Sequence of chain 1.GB:
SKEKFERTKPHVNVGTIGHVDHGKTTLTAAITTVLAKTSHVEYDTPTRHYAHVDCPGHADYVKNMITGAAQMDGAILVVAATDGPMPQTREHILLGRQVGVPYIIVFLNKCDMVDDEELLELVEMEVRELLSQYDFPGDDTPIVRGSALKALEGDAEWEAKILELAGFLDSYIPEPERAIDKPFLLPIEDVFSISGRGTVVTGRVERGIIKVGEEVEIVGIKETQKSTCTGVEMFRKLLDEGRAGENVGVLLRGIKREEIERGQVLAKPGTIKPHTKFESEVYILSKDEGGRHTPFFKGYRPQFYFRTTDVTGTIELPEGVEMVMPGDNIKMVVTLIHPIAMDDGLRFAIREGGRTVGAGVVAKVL

Binding-site contacts:
Ligand atom CB contacts residue PHE261 of chain 1.GB at 3.2 Å (hydrophobic).
Ligand atom N contacts residue PHE261 of chain 1.GB at 3.7 Å.
Ligand atom N contacts residue VAL274 of chain 1.GB at 4.2 Å.
Ligand atom CG contacts residue HIS66 of chain 1.GB at 4.0 Å.
Ligand atom CA contacts residue THR228 of chain 1.GB at 4.1 Å.
Ligand atom CE1 contacts residue HIS66 of chain 1.GB at 3.9 Å.
Ligand atom CD2 contacts residue HIS66 of chain 1.GB at 3.9 Å.
Ligand atom O contacts residue MET260 of chain 1.GB at 4.3 Å.
Ligand atom CE2 contacts residue HIS66 of chain 1.GB at 3.8 Å.
Ligand atom N contacts residue GLU259 of chain 1.GB at 4.2 Å.
Ligand atom CG contacts residue PHE261 of chain 1.GB at 3.8 Å (hydrophobic).
Ligand atom C contacts residue PHE261 of chain 1.GB at 3.9 Å (hydrophobic).
Ligand atom CZ contacts residue THR64 of chain 1.GB at 4.2 Å.
Ligand atom O contacts residue ARG262 of chain 1.GB at 4.0 Å.
Ligand atom N contacts residue MET260 of chain 1.GB at 4.0 Å.
Ligand atom CD1 contacts residue HIS66 of chain 1.GB at 4.0 Å.
Ligand atom CD1 contacts residue THR228 of chain 1.GB at 4.2 Å.
Ligand atom O contacts residue PHE261 of chain 1.GB at 3.1 Å.
Ligand atom CE1 contacts residue PHE218 of chain 1.GB at 3.6 Å (hydrophobic).
Ligand atom CD2 contacts residue PHE261 of chain 1.GB at 3.4 Å (hydrophobic).
Ligand atom N contacts residue ASN273 of chain 1.GB at 4.2 Å.
Ligand atom CZ contacts residue HIS66 of chain 1.GB at 3.8 Å.
Ligand atom N contacts residue GLY275 of chain 1.GB at 4.3 Å.
Ligand atom CE1 contacts residue ASP216 of chain 1.GB at 4.4 Å.
Ligand atom CD1 contacts residue PHE218 of chain 1.GB at 4.2 Å (hydrophobic).
Ligand atom CA contacts residue PHE261 of chain 1.GB at 4.3 Å (hydrophobic).
Ligand atom CZ contacts residue PHE218 of chain 1.GB at 4.0 Å (hydrophobic).

The small molecule below binds the protein below.
Small molecule (SMILES): N[C@@H](Cc1ccccc1)C(=O)O